This protein binds this small molecule.
Small molecule (SMILES): CC(=O)N[C@@H]1[C@@H](O)[C@H](O)[C@@H](CO)O[C@H]1O

Sequence of chain 1.A:
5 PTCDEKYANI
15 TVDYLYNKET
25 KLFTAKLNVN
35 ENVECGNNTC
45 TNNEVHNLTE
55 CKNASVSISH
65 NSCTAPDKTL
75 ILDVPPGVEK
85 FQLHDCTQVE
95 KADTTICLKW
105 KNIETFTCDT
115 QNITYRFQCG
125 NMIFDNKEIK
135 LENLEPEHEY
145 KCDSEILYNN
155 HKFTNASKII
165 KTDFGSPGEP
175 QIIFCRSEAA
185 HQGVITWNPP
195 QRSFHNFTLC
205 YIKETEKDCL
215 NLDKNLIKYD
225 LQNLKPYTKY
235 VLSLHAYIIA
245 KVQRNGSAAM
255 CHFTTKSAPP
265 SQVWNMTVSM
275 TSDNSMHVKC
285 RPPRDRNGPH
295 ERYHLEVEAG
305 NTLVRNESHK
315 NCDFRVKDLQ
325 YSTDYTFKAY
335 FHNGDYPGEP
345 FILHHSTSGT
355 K

Binding-site contacts:
Ligand atom C2 contacts residue ASN159 of chain 1.A at 2.5 Å.
Ligand atom C7 contacts residue ASN159 of chain 1.A at 3.4 Å.
Ligand atom O7 contacts residue SER161 of chain 1.A at 4.3 Å.
Ligand atom O7 contacts residue ASN159 of chain 1.A at 3.6 Å.
Ligand atom C1 contacts residue ASN159 of chain 1.A at 1.4 Å.
Ligand atom C7 contacts residue ALA160 of chain 1.A at 4.3 Å (hydrophobic).
Ligand atom C4 contacts residue ASN159 of chain 1.A at 4.2 Å.
Ligand atom N2 contacts residue ASN159 of chain 1.A at 3.0 Å (h-bond).
Ligand atom O5 contacts residue ASN159 of chain 1.A at 2.3 Å (h-bond).
Ligand atom C5 contacts residue ASN159 of chain 1.A at 3.6 Å.
Ligand atom C3 contacts residue ASN159 of chain 1.A at 3.8 Å.
Ligand atom O7 contacts residue ALA160 of chain 1.A at 3.6 Å.
Ligand atom C8 contacts residue ASN159 of chain 1.A at 3.4 Å.